Sequence of chain 4.A:
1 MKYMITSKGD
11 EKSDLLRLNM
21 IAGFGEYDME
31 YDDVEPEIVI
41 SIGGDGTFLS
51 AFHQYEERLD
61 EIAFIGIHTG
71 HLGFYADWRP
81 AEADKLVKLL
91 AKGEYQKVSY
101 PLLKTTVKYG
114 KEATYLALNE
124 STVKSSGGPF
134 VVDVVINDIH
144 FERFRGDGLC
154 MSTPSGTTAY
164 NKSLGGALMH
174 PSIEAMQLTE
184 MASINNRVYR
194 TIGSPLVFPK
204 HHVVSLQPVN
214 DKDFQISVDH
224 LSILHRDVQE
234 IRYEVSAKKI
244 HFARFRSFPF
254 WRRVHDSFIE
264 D

Sequence of chain 1.A:
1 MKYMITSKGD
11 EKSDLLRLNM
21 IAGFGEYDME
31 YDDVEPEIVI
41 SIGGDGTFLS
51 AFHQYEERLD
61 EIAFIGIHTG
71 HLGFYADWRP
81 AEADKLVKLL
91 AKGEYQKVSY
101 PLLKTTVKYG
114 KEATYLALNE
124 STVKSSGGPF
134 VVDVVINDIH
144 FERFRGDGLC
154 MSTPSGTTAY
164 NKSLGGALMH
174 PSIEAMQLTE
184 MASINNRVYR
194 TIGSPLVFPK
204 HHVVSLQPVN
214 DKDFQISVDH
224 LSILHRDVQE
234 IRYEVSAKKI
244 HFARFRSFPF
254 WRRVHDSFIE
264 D

Binding-site contacts:
Ligand atom O7 contacts residue ASN122 of chain 4.A at 3.6 Å.
Ligand atom C16 contacts residue THR161 of chain 4.A at 3.1 Å.
Ligand atom C10 contacts residue GLY46 of chain 4.A at 3.7 Å.
Ligand atom C1 contacts residue ASP150 of chain 1.A at 3.6 Å.
Ligand atom O1 contacts residue LEU49 of chain 4.A at 3.4 Å.
Ligand atom C5 contacts residue TYR163 of chain 4.A at 3.1 Å (hydrophobic).
Ligand atom N5 contacts residue TYR163 of chain 4.A at 3.1 Å.
Ligand atom C contacts residue ASP150 of chain 1.A at 3.2 Å.
Ligand atom C16 contacts residue ALA162 of chain 4.A at 3.6 Å (hydrophobic).
Ligand atom N8 contacts residue ALA162 of chain 4.A at 3.4 Å (h-bond).
Ligand atom O5 contacts residue HIS71 of chain 4.A at 3.6 Å.
Ligand atom N6 contacts residue ASN122 of chain 4.A at 2.9 Å (h-bond).
Ligand atom O6 contacts residue GLU123 of chain 4.A at 2.9 Å (salt-bridge).
Ligand atom C15 contacts residue ASN122 of chain 4.A at 3.6 Å.
Ligand atom C16 contacts residue PHE74 of chain 4.A at 3.3 Å (hydrophobic).
Ligand atom O7 contacts residue GLU123 of chain 4.A at 2.6 Å (salt-bridge).
Ligand atom N7 contacts residue ASN122 of chain 4.A at 2.6 Å (h-bond).
Ligand atom C6 contacts residue TYR163 of chain 4.A at 3.7 Å (hydrophobic).
Ligand atom O6 contacts residue ASN122 of chain 4.A at 3.2 Å (h-bond).
Ligand atom C11 contacts residue LEU49 of chain 4.A at 3.7 Å (hydrophobic).
Ligand atom N8 contacts residue THR161 of chain 4.A at 2.6 Å (h-bond).
Ligand atom C24 contacts residue TYR163 of chain 4.A at 3.6 Å (hydrophobic).
Ligand atom N8 contacts residue PHE74 of chain 4.A at 3.6 Å.
Ligand atom C10 contacts residue LEU49 of chain 4.A at 3.7 Å (hydrophobic).
Ligand atom O7 contacts residue TYR163 of chain 4.A at 3.3 Å.
Ligand atom N7 contacts residue TYR75 of chain 4.A at 3.2 Å.
Ligand atom C14 contacts residue ALA162 of chain 4.A at 3.4 Å (hydrophobic).
Ligand atom O4 contacts residue TYR192 of chain 1.A at 3.6 Å.
Ligand atom C15 contacts residue THR161 of chain 4.A at 3.7 Å.
Ligand atom C17 contacts residue ASP45 of chain 4.A at 3.7 Å.
Ligand atom C24 contacts residue GLU123 of chain 4.A at 3.3 Å.
Ligand atom C contacts residue TYR163 of chain 4.A at 3.6 Å (hydrophobic).
Ligand atom C15 contacts residue ALA162 of chain 4.A at 3.4 Å (hydrophobic).
Ligand atom N1 contacts residue ASP150 of chain 1.A at 3.0 Å (salt-bridge).
Ligand atom O7 contacts residue ALA162 of chain 4.A at 3.2 Å.
Ligand atom O6 contacts residue ASP222 of chain 4.A at 3.7 Å.
Ligand atom C14 contacts residue ASP45 of chain 4.A at 3.7 Å.
Ligand atom N7 contacts residue SER158 of chain 4.A at 3.2 Å (h-bond).
Ligand atom N4 contacts residue TYR163 of chain 4.A at 3.7 Å.
Ligand atom C23 contacts residue GLU123 of chain 4.A at 3.5 Å.

A protein and the small-molecule ligand that binds it are described below.
Small molecule (SMILES): NCCNc1ncnc2c1ncn2[C@@H]1O[C@H](COCC#Cc2nc3c(N)ncnc3n2[C@@H]2O[C@H](CO)[C@@H](O)[C@H]2O)[C@@H](O)[C@H]1O